A protein and the small-molecule ligand that binds it are described below.
Small molecule (SMILES): [H]/N=C\c1nccc(CNC(=O)[C@@H](NC(=O)[C@@H](c2cc(Cl)cc(Cl)c2)N(C)C)[C@@H](C)CC)n1

Binding-site contacts:
Ligand atom C30 contacts residue SER1 of chain 1.A at 3.3 Å.
Ligand atom O4 contacts residue ASN44 of chain 1.A at 2.9 Å (h-bond).
Ligand atom O4 contacts residue GLY52 of chain 1.A at 3.0 Å.
Ligand atom C1 contacts residue TRP55 of chain 1.A at 3.6 Å (hydrophobic).
Ligand atom CL1 contacts residue ARG48 of chain 1.A at 3.0 Å.
Ligand atom C2 contacts residue SER3 of chain 1.A at 3.6 Å.
Ligand atom N28 contacts residue ALA120 of chain 1.A at 3.6 Å.
Ligand atom N32 contacts residue GLN115 of chain 1.A at 3.1 Å (h-bond).
Ligand atom N32 contacts residue CYS122 of chain 1.A at 2.7 Å (h-bond).
Ligand atom CL2 contacts residue GLY52 of chain 1.A at 3.5 Å.
Ligand atom N26 contacts residue VAL53 of chain 1.A at 3.4 Å (h-bond).
Ligand atom CL1 contacts residue THR24 of chain 1.A at 3.5 Å.
Ligand atom O4 contacts residue TRP55 of chain 1.A at 3.5 Å.
Ligand atom N26 contacts residue CYS122 of chain 1.A at 2.8 Å (h-bond).
Ligand atom C11 contacts residue TRP55 of chain 1.A at 3.7 Å (hydrophobic).
Ligand atom C30 contacts residue VAL53 of chain 1.A at 3.4 Å (hydrophobic).
Ligand atom N32 contacts residue ALA120 of chain 1.A at 3.5 Å.
Ligand atom CL2 contacts residue ALA46 of chain 1.A at 3.2 Å.
Ligand atom C19 contacts residue SER1 of chain 1.A at 3.6 Å.
Ligand atom C29 contacts residue SER1 of chain 1.A at 3.3 Å.
Ligand atom O17 contacts residue SER4 of chain 1.A at 3.4 Å.
Ligand atom C19 contacts residue GLY51 of chain 1.A at 3.6 Å.
Ligand atom C11 contacts residue ARG48 of chain 1.A at 3.6 Å.
Ligand atom C18 contacts residue GLY51 of chain 1.A at 3.5 Å.
Ligand atom O17 contacts residue GLU5 of chain 1.A at 3.2 Å (salt-bridge).
Ligand atom CL2 contacts residue ASN44 of chain 1.A at 3.5 Å.
Ligand atom C25 contacts residue VAL53 of chain 1.A at 3.1 Å (hydrophobic).
Ligand atom N21 contacts residue GLY51 of chain 1.A at 3.3 Å (h-bond).
Ligand atom CL2 contacts residue GLY47 of chain 1.A at 3.6 Å.
Ligand atom C24 contacts residue TRP55 of chain 1.A at 3.5 Å (hydrophobic).
Ligand atom N3 contacts residue GLY51 of chain 1.A at 3.2 Å (h-bond).
Ligand atom C5 contacts residue SER1 of chain 1.A at 3.6 Å.
Ligand atom C31 contacts residue CYS122 of chain 1.A at 1.8 Å (hydrophobic).
Ligand atom CL2 contacts residue ASP26 of chain 1.A at 3.6 Å.
Ligand atom C27 contacts residue CYS122 of chain 1.A at 2.7 Å (hydrophobic).
Ligand atom CL2 contacts residue ARG48 of chain 1.A at 3.6 Å.
Ligand atom N6 contacts residue TRP55 of chain 1.A at 3.4 Å (h-bond).
Ligand atom N32 contacts residue SER119 of chain 1.A at 3.4 Å (h-bond).
Ligand atom C24 contacts residue VAL53 of chain 1.A at 3.4 Å (hydrophobic).
Ligand atom C19 contacts residue GLY52 of chain 1.A at 3.6 Å.

Sequence of chain 1.A:
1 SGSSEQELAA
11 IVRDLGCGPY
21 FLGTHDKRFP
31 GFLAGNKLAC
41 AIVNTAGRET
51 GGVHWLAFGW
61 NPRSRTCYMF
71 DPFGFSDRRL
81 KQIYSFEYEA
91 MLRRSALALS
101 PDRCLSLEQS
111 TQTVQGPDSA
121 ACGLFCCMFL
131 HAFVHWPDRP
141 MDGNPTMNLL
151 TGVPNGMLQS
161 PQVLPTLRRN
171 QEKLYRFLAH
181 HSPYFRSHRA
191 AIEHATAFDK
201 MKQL